A protein and the small-molecule ligand that binds it are described below.
Small molecule (SMILES): CCC(=O)Nc1cccc(C)c1Nc1ncc(OCc2c(Cl)c(OC)cc(OC)c2Cl)cn1

Binding-site contacts:
Ligand atom C10 contacts residue LEU174 of chain 1.D at 3.8 Å (hydrophobic).
Ligand atom C11 contacts residue GLU106 of chain 1.D at 3.4 Å.
Ligand atom O2 contacts residue LYS58 of chain 1.D at 3.8 Å.
Ligand atom C20 contacts residue ALA108 of chain 1.D at 2.9 Å (hydrophobic).
Ligand atom O3 contacts residue ALA56 of chain 1.D at 3.8 Å.
Ligand atom N1 contacts residue LEU174 of chain 1.D at 3.6 Å.
Ligand atom C6 contacts residue MET79 of chain 1.D at 3.9 Å (hydrophobic).
Ligand atom O1 contacts residue ALA184 of chain 1.D at 3.9 Å.
Ligand atom C7 contacts residue PHE186 of chain 1.D at 3.4 Å (hydrophobic).
Ligand atom O1 contacts residue ASP185 of chain 1.D at 3.3 Å (salt-bridge).
Ligand atom C2 contacts residue ILE89 of chain 1.D at 3.8 Å (hydrophobic).
Ligand atom O2 contacts residue VAL105 of chain 1.D at 3.6 Å.
Ligand atom C7 contacts residue ILE89 of chain 1.D at 3.7 Å (hydrophobic).
Ligand atom C11 contacts residue ALA56 of chain 1.D at 3.8 Å (hydrophobic).
Ligand atom C3 contacts residue VAL105 of chain 1.D at 3.7 Å (hydrophobic).
Ligand atom C7 contacts residue MET79 of chain 1.D at 3.6 Å (hydrophobic).
Ligand atom C8 contacts residue LYS58 of chain 1.D at 3.4 Å.
Ligand atom N3 contacts residue ALA108 of chain 1.D at 3.1 Å (h-bond).
Ligand atom O2 contacts residue MET79 of chain 1.D at 3.7 Å.
Ligand atom C20 contacts residue SER109 of chain 1.D at 3.4 Å.
Ligand atom C4 contacts residue VAL105 of chain 1.D at 3.4 Å (hydrophobic).
Ligand atom C1 contacts residue ILE89 of chain 1.D at 3.7 Å (hydrophobic).
Ligand atom O1 contacts residue ILE89 of chain 1.D at 3.6 Å.
Ligand atom CL2 contacts residue VAL105 of chain 1.D at 3.6 Å.
Ligand atom C11 contacts residue LEU174 of chain 1.D at 3.4 Å (hydrophobic).
Ligand atom C19 contacts residue ALA108 of chain 1.D at 3.5 Å (hydrophobic).
Ligand atom C8 contacts residue GLU75 of chain 1.D at 3.1 Å.
Ligand atom C5 contacts residue VAL105 of chain 1.D at 3.7 Å (hydrophobic).
Ligand atom C6 contacts residue VAL105 of chain 1.D at 3.9 Å (hydrophobic).
Ligand atom C20 contacts residue TYR107 of chain 1.D at 3.5 Å (hydrophobic).
Ligand atom C14 contacts residue ALA108 of chain 1.D at 3.6 Å (hydrophobic).
Ligand atom N1 contacts residue ALA108 of chain 1.D at 3.3 Å (h-bond).
Ligand atom C6 contacts residue GLU75 of chain 1.D at 3.9 Å.
Ligand atom O3 contacts residue VAL105 of chain 1.D at 3.8 Å.
Ligand atom CL1 contacts residue ILE89 of chain 1.D at 3.8 Å.
Ligand atom CL2 contacts residue LYS58 of chain 1.D at 3.4 Å.
Ligand atom C10 contacts residue ALA56 of chain 1.D at 3.7 Å (hydrophobic).
Ligand atom CL1 contacts residue ALA184 of chain 1.D at 3.3 Å.
Ligand atom CL1 contacts residue LEU174 of chain 1.D at 3.8 Å.
Ligand atom C7 contacts residue ASP185 of chain 1.D at 3.8 Å.

Sequence of chain 1.D:
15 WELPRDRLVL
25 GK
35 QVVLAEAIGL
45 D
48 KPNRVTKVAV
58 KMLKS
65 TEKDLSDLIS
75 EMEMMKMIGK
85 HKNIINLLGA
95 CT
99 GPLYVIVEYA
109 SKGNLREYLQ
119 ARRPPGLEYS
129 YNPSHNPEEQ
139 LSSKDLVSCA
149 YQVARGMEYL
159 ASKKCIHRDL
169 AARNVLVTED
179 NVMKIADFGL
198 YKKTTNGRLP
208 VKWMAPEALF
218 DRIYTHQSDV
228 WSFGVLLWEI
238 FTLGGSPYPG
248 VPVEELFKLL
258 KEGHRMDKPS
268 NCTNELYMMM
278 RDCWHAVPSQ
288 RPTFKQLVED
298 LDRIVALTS